Sequence of chain 1.AC:
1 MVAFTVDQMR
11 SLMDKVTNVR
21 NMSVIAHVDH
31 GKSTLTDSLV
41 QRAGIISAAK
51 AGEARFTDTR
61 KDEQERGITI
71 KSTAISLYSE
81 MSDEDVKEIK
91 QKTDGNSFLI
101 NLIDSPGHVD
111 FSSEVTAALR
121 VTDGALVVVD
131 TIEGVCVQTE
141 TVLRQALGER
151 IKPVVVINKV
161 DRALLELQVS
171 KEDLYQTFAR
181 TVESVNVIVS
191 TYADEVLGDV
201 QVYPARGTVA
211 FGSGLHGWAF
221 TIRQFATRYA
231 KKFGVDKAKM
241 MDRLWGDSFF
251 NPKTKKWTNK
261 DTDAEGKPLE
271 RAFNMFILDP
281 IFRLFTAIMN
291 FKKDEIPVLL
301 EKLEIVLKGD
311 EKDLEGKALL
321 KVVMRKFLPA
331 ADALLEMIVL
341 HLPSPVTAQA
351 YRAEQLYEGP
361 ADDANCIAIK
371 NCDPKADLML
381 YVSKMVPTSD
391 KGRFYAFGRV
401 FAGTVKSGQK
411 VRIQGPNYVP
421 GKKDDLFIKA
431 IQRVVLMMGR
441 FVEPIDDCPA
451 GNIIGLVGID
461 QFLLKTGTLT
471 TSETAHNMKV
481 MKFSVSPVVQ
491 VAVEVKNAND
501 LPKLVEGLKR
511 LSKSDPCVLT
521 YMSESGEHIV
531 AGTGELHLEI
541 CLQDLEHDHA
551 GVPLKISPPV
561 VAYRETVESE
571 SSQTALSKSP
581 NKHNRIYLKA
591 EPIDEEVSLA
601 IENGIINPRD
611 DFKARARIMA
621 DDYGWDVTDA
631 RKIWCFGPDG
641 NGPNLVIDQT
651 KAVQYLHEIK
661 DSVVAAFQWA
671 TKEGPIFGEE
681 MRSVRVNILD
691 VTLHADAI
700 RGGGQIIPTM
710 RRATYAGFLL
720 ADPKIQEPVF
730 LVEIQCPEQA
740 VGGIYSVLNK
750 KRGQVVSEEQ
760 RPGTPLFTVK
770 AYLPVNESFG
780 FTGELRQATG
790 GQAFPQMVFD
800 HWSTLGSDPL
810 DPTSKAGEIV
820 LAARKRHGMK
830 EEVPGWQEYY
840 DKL

This small molecule binds to this protein.
Small molecule (SMILES): Nc1ccn([C@@H]2O[C@H](CO[P](=O)(O)O[C@H]3[C@@H](O)[C@H](n4ccc(=O)[nH]c4=O)O[C@@H]3CO[P](=O)(O)O[C@H]3[C@@H](O)[C@H](n4ccc(=O)[nH]c4=O)O[C@@H]3CO[P](=O)(O)O[C@H]3[C@@H](O)[C@H](n4cnc5c(=O)nc(N)[nH]c54)O[C@@H]3CO[P](=O)(O)O[C@H]3[C@@H](O)[C@H](n4ccc(=O)[nH]c4=O)O[C@@H]3CO[P](=O)(O)O[C@H]3[C@@H](O)[C@H](n4cnc5c(N)ncnc54)O[C@@H]3COP(=O)=O)[C@@H](O[P](=O)(O)OC[C@H]3O[C@@H](n4cnc5c(N)ncnc54)[C@H](O)[C@@H]3O[P](=O)(O)OC[C@H]3O[C@@H](n4cnc5c(N)ncnc54)[C@H](O)[C@@H]3O)[C@H]2O)c(=O)n1

Binding-site contacts:
Ligand atom OP1 contacts residue MG1 of chain 1.BU at 3.9 Å.
Ligand atom N7 contacts residue MG1 of chain 1.SV at 3.3 Å.
Ligand atom O2' contacts residue DDE699 of chain 1.AC at 3.5 Å.
Ligand atom O2' contacts residue ILE698 of chain 1.AC at 3.3 Å.
Ligand atom C8 contacts residue MG1 of chain 1.SV at 4.0 Å.
Ligand atom O4' contacts residue DDE699 of chain 1.AC at 2.9 Å (h-bond).
Ligand atom C2 contacts residue DDE699 of chain 1.AC at 4.2 Å.
Ligand atom N1 contacts residue DDE699 of chain 1.AC at 4.1 Å.
Ligand atom N6 contacts residue MG1 of chain 1.SV at 4.4 Å.
Ligand atom C5 contacts residue MG1 of chain 1.SV at 4.3 Å.
Ligand atom O2 contacts residue DDE699 of chain 1.AC at 3.0 Å (h-bond).
Ligand atom C4' contacts residue DDE699 of chain 1.AC at 3.6 Å.
Ligand atom O2' contacts residue DDE699 of chain 1.AC at 3.5 Å (h-bond).
Ligand atom C2' contacts residue DDE699 of chain 1.AC at 4.0 Å.
Ligand atom C1' contacts residue DDE699 of chain 1.AC at 3.3 Å.
Ligand atom C3' contacts residue DDE699 of chain 1.AC at 4.5 Å.
Ligand atom OP2 contacts residue MG1 of chain 1.SV at 4.2 Å.
Ligand atom OP2 contacts residue MG1 of chain 1.SV at 4.2 Å.
Ligand atom C2' contacts residue DDE699 of chain 1.AC at 4.3 Å.